The small molecule below binds the protein below.
Small molecule (SMILES): CC(=O)CCC[N+](C)(C)C

Binding-site contacts:
Ligand atom C2 contacts residue TRP286 of chain 1.B at 3.3 Å (hydrophobic).
Ligand atom C5 contacts residue TYR124 of chain 1.B at 3.3 Å (hydrophobic).
Ligand atom C2 contacts residue TYR72 of chain 1.B at 4.2 Å (hydrophobic).
Ligand atom O7 contacts residue TYR341 of chain 1.B at 4.5 Å.
Ligand atom N1 contacts residue TRP286 of chain 1.B at 4.3 Å.
Ligand atom C4 contacts residue TYR341 of chain 1.B at 4.2 Å (hydrophobic).
Ligand atom C5 contacts residue TYR341 of chain 1.B at 3.9 Å (hydrophobic).
Ligand atom O7 contacts residue PHE338 of chain 1.B at 4.2 Å.
Ligand atom C4 contacts residue TRP286 of chain 1.B at 3.7 Å (hydrophobic).
Ligand atom C3 contacts residue TRP286 of chain 1.B at 3.9 Å (hydrophobic).
Ligand atom C8 contacts residue TRP286 of chain 1.B at 3.8 Å (hydrophobic).
Ligand atom N1 contacts residue TYR72 of chain 1.B at 4.3 Å.
Ligand atom C3 contacts residue TYR341 of chain 1.B at 3.8 Å (hydrophobic).
Ligand atom C6 contacts residue TYR124 of chain 1.B at 3.1 Å (hydrophobic).
Ligand atom C8 contacts residue TYR72 of chain 1.B at 4.4 Å (hydrophobic).
Ligand atom C3 contacts residue TYR124 of chain 1.B at 4.2 Å (hydrophobic).
Ligand atom C9 contacts residue TYR341 of chain 1.B at 4.3 Å (hydrophobic).
Ligand atom C6 contacts residue ASP74 of chain 1.B at 4.0 Å.
Ligand atom C3 contacts residue TYR72 of chain 1.B at 4.4 Å (hydrophobic).
Ligand atom C9 contacts residue TYR72 of chain 1.B at 3.4 Å (hydrophobic).
Ligand atom O7 contacts residue PHE297 of chain 1.B at 4.1 Å.
Ligand atom C6 contacts residue TYR341 of chain 1.B at 3.1 Å (hydrophobic).
Ligand atom O7 contacts residue TYR124 of chain 1.B at 3.7 Å.
Ligand atom C10 contacts residue TYR341 of chain 1.B at 3.9 Å (hydrophobic).
Ligand atom C4 contacts residue TYR124 of chain 1.B at 3.9 Å (hydrophobic).

Sequence of chain 1.B:
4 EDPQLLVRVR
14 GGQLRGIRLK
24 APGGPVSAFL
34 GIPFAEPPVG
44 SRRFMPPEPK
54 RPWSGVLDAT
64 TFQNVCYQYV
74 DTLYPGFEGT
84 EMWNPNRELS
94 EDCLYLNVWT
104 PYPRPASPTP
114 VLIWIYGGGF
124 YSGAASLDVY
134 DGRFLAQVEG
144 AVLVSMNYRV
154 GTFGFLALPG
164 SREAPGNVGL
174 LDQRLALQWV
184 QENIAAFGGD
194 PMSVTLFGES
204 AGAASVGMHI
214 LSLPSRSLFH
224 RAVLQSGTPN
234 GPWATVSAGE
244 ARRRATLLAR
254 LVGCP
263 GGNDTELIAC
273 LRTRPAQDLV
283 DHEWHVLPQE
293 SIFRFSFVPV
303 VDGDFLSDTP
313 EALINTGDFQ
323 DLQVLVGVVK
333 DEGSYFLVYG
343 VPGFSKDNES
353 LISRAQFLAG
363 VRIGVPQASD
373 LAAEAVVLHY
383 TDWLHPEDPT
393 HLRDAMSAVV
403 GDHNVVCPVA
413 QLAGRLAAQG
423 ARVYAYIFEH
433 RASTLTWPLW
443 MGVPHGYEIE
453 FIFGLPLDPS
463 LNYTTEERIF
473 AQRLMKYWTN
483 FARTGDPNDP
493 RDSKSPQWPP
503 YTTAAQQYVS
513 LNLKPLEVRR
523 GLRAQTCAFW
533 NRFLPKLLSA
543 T